Binding-site contacts:
Ligand atom CE contacts residue ARG10 of chain 1.I at 3.3 Å.
Ligand atom CA contacts residue CYS99 of chain 1.I at 3.5 Å (hydrophobic).
Ligand atom OE1 contacts residue ARG15 of chain 1.I at 3.7 Å.
Ligand atom O contacts residue CYS99 of chain 1.I at 3.4 Å (h-bond).
Ligand atom CE contacts residue ASN9 of chain 1.I at 3.4 Å.
Ligand atom CE contacts residue GLY64 of chain 1.I at 3.8 Å.
Ligand atom CD contacts residue ASN97 of chain 1.I at 3.3 Å.
Ligand atom CD1 contacts residue ASN92 of chain 1.I at 3.8 Å.
Ligand atom CD1 contacts residue LEU65 of chain 1.I at 3.7 Å (hydrophobic).
Ligand atom C contacts residue CYS99 of chain 1.I at 3.6 Å (hydrophobic).
Ligand atom OG contacts residue ASN97 of chain 1.I at 3.5 Å (h-bond).
Ligand atom O contacts residue TYR62 of chain 1.I at 3.2 Å.
Ligand atom CB contacts residue GLU100 of chain 1.I at 3.4 Å.
Ligand atom CD contacts residue GLU100 of chain 1.I at 3.3 Å.
Ligand atom CG contacts residue VAL98 of chain 1.I at 3.7 Å (hydrophobic).
Ligand atom NE2 contacts residue GLU100 of chain 1.I at 3.7 Å.
Ligand atom CD2 contacts residue ALA63 of chain 1.I at 3.8 Å (hydrophobic).
Ligand atom CD1 contacts residue CYS99 of chain 1.I at 3.2 Å (hydrophobic).
Ligand atom CD2 contacts residue TYR62 of chain 1.I at 3.6 Å (hydrophobic).
Ligand atom CG contacts residue ARG10 of chain 1.I at 3.8 Å.
Ligand atom CG contacts residue GLU100 of chain 1.I at 3.6 Å.
Ligand atom NE2 contacts residue LEU101 of chain 1.I at 3.5 Å.
Ligand atom N contacts residue VAL98 of chain 1.I at 3.1 Å (h-bond).
Ligand atom O contacts residue ALA63 of chain 1.I at 3.8 Å.
Ligand atom O contacts residue CYS99 of chain 1.I at 3.2 Å.
Ligand atom CB contacts residue VAL98 of chain 1.I at 3.8 Å (hydrophobic).
Ligand atom CD2 contacts residue VAL88 of chain 1.I at 3.5 Å (hydrophobic).
Ligand atom O contacts residue GLU100 of chain 1.I at 3.2 Å (salt-bridge).
Ligand atom CA contacts residue VAL98 of chain 1.I at 3.4 Å (hydrophobic).
Ligand atom OE1 contacts residue GLU100 of chain 1.I at 3.5 Å (salt-bridge).
Ligand atom OE1 contacts residue ARG21 of chain 1.A at 3.5 Å (salt-bridge).
Ligand atom O contacts residue CYS99 of chain 1.I at 3.4 Å.
Ligand atom NH2 contacts residue ASN97 of chain 1.I at 3.2 Å (h-bond).
Ligand atom C contacts residue VAL98 of chain 1.I at 3.7 Å (hydrophobic).
Ligand atom CE contacts residue GLU100 of chain 1.I at 3.7 Å.
Ligand atom NE contacts residue ASN97 of chain 1.I at 3.0 Å (h-bond).
Ligand atom CA contacts residue GLU100 of chain 1.I at 3.8 Å.
Ligand atom O contacts residue LEU101 of chain 1.I at 3.2 Å (h-bond).
Ligand atom CZ contacts residue ASN97 of chain 1.I at 3.4 Å.
Ligand atom CD1 contacts residue GLU89 of chain 1.I at 3.8 Å.

Sequence of chain 1.A:
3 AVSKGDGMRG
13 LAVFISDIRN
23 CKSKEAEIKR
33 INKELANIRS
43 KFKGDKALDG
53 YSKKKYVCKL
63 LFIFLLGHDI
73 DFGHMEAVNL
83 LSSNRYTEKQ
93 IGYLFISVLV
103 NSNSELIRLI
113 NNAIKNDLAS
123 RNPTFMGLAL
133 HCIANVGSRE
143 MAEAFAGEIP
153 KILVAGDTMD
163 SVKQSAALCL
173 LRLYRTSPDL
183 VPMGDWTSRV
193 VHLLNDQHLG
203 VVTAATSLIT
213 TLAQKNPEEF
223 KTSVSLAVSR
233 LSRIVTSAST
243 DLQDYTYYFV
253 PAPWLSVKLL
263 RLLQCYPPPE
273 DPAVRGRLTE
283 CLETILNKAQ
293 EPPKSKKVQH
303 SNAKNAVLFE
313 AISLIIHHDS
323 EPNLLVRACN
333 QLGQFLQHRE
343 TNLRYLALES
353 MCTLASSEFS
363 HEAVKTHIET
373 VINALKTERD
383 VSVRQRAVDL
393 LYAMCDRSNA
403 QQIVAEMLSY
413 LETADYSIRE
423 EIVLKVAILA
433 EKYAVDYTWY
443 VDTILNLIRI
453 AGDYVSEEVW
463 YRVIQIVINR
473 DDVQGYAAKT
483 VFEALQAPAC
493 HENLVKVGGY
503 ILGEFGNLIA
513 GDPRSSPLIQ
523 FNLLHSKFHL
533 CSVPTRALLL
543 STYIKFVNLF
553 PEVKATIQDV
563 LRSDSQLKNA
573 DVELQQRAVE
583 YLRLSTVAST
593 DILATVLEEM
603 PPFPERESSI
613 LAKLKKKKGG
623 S

This protein binds this small molecule.
Small molecule (SMILES): CC[C@H](C)[C@H](NC(=O)[C@H](CCC(N)=O)NC(=O)[C@H](CO)NC(=O)[C@@H](N)CCSC)C(=O)N[C@@H](CCCCN)C(=O)N[C@@H](CCCN=C(N)N)C(=O)N[C@@H](CC(C)C)C(=O)N[C@@H](CC(C)C)C(=O)N[C@H](C=O)CO

Sequence of chain 1.I:
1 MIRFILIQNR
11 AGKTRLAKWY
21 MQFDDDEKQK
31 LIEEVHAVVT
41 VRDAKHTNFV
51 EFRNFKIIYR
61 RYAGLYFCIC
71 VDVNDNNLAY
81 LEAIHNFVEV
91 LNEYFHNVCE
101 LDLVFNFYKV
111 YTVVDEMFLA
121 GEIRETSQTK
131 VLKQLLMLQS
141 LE